Binding-site contacts:
Ligand atom O7 contacts residue ASN75 of chain 3.A at 3.5 Å (h-bond).
Ligand atom N2 contacts residue ASN75 of chain 3.A at 3.0 Å (h-bond).
Ligand atom C7 contacts residue ASN75 of chain 3.A at 3.5 Å.
Ligand atom C2 contacts residue THR77 of chain 3.A at 4.5 Å.
Ligand atom C1 contacts residue THR77 of chain 3.A at 4.0 Å.
Ligand atom O5 contacts residue ASN75 of chain 3.A at 2.3 Å (h-bond).
Ligand atom C8 contacts residue ASN75 of chain 3.A at 3.2 Å.
Ligand atom C4 contacts residue ASN75 of chain 3.A at 4.2 Å.
Ligand atom O7 contacts residue HIS74 of chain 3.A at 4.0 Å.
Ligand atom N2 contacts residue THR77 of chain 3.A at 4.0 Å.
Ligand atom O5 contacts residue MET107 of chain 3.A at 4.0 Å.
Ligand atom C2 contacts residue ASN75 of chain 3.A at 2.4 Å.
Ligand atom C3 contacts residue ASN75 of chain 3.A at 3.8 Å.
Ligand atom C1 contacts residue ASN75 of chain 3.A at 1.4 Å.
Ligand atom C5 contacts residue ASN75 of chain 3.A at 3.6 Å.

A protein and the small-molecule ligand that binds it are described below.
Small molecule (SMILES): CC(=O)N[C@@H]1[C@@H](O)[C@H](O)[C@@H](CO)O[C@H]1O

Sequence of chain 3.A:
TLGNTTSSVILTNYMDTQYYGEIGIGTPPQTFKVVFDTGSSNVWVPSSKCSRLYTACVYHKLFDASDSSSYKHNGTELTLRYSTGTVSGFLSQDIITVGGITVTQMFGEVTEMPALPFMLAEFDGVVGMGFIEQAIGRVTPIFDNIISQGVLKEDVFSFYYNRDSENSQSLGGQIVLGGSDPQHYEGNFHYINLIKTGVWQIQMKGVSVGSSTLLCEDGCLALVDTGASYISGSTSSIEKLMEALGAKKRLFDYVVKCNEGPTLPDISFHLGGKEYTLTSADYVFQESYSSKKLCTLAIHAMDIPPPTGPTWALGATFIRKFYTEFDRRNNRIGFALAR